Binding-site contacts:
Ligand atom C1 contacts residue ASN313 of chain 1.C at 1.5 Å.
Ligand atom C3 contacts residue ASN313 of chain 1.C at 3.8 Å.
Ligand atom C8 contacts residue ASN311 of chain 1.C at 3.7 Å.
Ligand atom C7 contacts residue ASN311 of chain 1.C at 3.8 Å.
Ligand atom O5 contacts residue ASN313 of chain 1.C at 2.4 Å (h-bond).
Ligand atom C2 contacts residue ASN313 of chain 1.C at 2.5 Å.
Ligand atom C8 contacts residue ASN313 of chain 1.C at 4.2 Å.
Ligand atom O7 contacts residue ASN313 of chain 1.C at 3.2 Å (h-bond).
Ligand atom C4 contacts residue ASN313 of chain 1.C at 4.2 Å.
Ligand atom N2 contacts residue ASN313 of chain 1.C at 2.9 Å (h-bond).
Ligand atom C5 contacts residue ASN313 of chain 1.C at 3.7 Å.
Ligand atom C7 contacts residue ASN313 of chain 1.C at 3.2 Å.
Ligand atom C8 contacts residue GLU312 of chain 1.C at 3.9 Å.
Ligand atom O7 contacts residue ASN311 of chain 1.C at 3.0 Å (h-bond).

The small molecule below binds the protein below.
Small molecule (SMILES): CC(=O)N[C@@H]1[C@@H](O)[C@H](O)[C@@H](CO)O[C@H]1O

Sequence of chain 1.C:
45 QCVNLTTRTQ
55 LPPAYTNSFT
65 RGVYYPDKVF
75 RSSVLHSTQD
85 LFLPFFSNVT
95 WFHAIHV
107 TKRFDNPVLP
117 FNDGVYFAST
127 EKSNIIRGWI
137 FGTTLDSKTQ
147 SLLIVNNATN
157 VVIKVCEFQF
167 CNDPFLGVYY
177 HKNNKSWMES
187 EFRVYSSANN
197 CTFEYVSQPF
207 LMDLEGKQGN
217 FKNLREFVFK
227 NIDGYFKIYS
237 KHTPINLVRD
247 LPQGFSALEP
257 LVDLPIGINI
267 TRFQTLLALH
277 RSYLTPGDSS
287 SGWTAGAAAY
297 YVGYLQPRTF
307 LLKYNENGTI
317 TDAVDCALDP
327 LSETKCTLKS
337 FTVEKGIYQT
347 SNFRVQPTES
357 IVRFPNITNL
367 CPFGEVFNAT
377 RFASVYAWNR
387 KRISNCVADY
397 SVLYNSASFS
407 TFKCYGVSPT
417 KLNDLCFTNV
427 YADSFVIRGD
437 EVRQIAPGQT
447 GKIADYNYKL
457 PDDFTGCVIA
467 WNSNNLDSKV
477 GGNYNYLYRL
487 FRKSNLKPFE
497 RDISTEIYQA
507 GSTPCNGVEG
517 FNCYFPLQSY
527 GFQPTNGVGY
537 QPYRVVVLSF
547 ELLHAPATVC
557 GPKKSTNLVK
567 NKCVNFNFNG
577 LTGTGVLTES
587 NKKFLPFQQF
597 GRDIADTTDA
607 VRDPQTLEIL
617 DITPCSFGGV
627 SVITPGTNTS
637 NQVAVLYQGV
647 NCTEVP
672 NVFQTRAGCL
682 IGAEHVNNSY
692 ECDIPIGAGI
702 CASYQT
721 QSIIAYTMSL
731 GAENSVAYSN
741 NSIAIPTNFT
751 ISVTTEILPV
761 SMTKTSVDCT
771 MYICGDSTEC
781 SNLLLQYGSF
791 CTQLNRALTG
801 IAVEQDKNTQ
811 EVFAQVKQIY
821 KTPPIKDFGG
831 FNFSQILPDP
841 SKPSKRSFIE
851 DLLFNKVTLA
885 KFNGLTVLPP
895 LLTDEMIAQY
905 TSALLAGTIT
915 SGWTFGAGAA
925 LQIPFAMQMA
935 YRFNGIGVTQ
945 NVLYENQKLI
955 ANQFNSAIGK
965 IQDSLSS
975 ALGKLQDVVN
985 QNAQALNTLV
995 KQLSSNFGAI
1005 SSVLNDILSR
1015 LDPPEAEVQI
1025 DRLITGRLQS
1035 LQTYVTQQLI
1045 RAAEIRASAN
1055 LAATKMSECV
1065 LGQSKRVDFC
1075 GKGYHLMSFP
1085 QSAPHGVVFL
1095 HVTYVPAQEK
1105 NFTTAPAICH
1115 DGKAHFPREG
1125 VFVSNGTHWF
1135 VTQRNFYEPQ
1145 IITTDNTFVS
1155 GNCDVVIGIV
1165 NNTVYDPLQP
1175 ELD